A small-molecule ligand and the protein it binds are described below.
Small molecule (SMILES): CC(=O)N[C@@H]1[C@@H](O)[C@H](O[C@@H]2O[C@H](CO)[C@H](O)[C@H](O[C@]3(C(=O)O)C[C@H](O)[C@@H](NC(C)=O)[C@H]([C@H](O)[C@H](O)CO)O3)[C@H]2O)[C@@H](CO)O[C@H]1O

Binding-site contacts:
Ligand atom C8 contacts residue GLN221 of chain 1.A at 3.9 Å.
Ligand atom O1A contacts residue GLN221 of chain 1.A at 3.2 Å (h-bond).
Ligand atom C1 contacts residue SER131 of chain 1.A at 4.0 Å.
Ligand atom C1 contacts residue GLN221 of chain 1.A at 3.1 Å.
Ligand atom C7 contacts residue TRP146 of chain 1.A at 3.7 Å (hydrophobic).
Ligand atom O7 contacts residue LEU189 of chain 1.A at 4.1 Å.
Ligand atom C1 contacts residue THR130 of chain 1.A at 3.8 Å.
Ligand atom C6 contacts residue GLU185 of chain 1.A at 3.5 Å.
Ligand atom O7 contacts residue GLU185 of chain 1.A at 3.8 Å.
Ligand atom C9 contacts residue TYR92 of chain 1.A at 3.5 Å (hydrophobic).
Ligand atom N5 contacts residue THR129 of chain 1.A at 3.1 Å (h-bond).
Ligand atom O8 contacts residue TRP146 of chain 1.A at 4.0 Å.
Ligand atom O8 contacts residue TYR92 of chain 1.A at 3.1 Å (h-bond).
Ligand atom O6 contacts residue GLU185 of chain 1.A at 4.0 Å.
Ligand atom O1B contacts residue SER131 of chain 1.A at 2.9 Å (h-bond).
Ligand atom O9 contacts residue HIS178 of chain 1.A at 3.5 Å (h-bond).
Ligand atom C9 contacts residue HIS178 of chain 1.A at 3.5 Å.
Ligand atom O6 contacts residue GLN221 of chain 1.A at 4.1 Å.
Ligand atom O9 contacts residue GLY223 of chain 1.A at 3.9 Å.
Ligand atom C8 contacts residue TRP146 of chain 1.A at 4.1 Å (hydrophobic).
Ligand atom O9 contacts residue GLU185 of chain 1.A at 2.7 Å (salt-bridge).
Ligand atom C2 contacts residue GLN221 of chain 1.A at 3.8 Å.
Ligand atom O4 contacts residue THR129 of chain 1.A at 3.1 Å (h-bond).
Ligand atom C4 contacts residue THR129 of chain 1.A at 3.2 Å.
Ligand atom C8 contacts residue GLU185 of chain 1.A at 3.4 Å.
Ligand atom O1B contacts residue GLN221 of chain 1.A at 3.4 Å (h-bond).
Ligand atom C8 contacts residue TYR92 of chain 1.A at 3.9 Å (hydrophobic).
Ligand atom C5 contacts residue THR129 of chain 1.A at 3.6 Å.
Ligand atom O3 contacts residue GLN221 of chain 1.A at 3.3 Å (h-bond).
Ligand atom O10 contacts residue TRP146 of chain 1.A at 4.0 Å.
Ligand atom C9 contacts residue TRP146 of chain 1.A at 3.9 Å (hydrophobic).
Ligand atom O9 contacts residue TYR92 of chain 1.A at 3.2 Å (h-bond).
Ligand atom O4 contacts residue GLN221 of chain 1.A at 3.1 Å (h-bond).
Ligand atom O1B contacts residue THR130 of chain 1.A at 3.5 Å.
Ligand atom O8 contacts residue GLN221 of chain 1.A at 3.0 Å (h-bond).
Ligand atom C4 contacts residue GLN221 of chain 1.A at 4.1 Å.
Ligand atom O10 contacts residue LEU148 of chain 1.A at 3.7 Å.
Ligand atom C11 contacts residue LEU189 of chain 1.A at 3.7 Å (hydrophobic).
Ligand atom O1A contacts residue THR130 of chain 1.A at 3.2 Å (h-bond).
Ligand atom C9 contacts residue GLU185 of chain 1.A at 3.0 Å.

Sequence of chain 1.A:
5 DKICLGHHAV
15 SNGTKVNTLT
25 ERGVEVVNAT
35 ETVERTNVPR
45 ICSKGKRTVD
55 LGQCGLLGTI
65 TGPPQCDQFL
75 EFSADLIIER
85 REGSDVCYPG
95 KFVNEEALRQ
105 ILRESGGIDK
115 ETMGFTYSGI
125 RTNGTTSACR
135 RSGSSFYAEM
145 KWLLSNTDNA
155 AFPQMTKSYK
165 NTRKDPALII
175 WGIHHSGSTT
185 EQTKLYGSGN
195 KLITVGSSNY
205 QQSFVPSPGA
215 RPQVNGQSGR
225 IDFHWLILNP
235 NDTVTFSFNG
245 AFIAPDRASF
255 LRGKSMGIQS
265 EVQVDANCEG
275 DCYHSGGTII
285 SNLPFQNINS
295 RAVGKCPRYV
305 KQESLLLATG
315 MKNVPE